Binding-site contacts:
Ligand atom C5 contacts residue ASN149 of chain 1.A at 3.8 Å.
Ligand atom C5 contacts residue TRP152 of chain 1.A at 3.5 Å (hydrophobic).
Ligand atom C1 contacts residue ASN149 of chain 1.A at 1.4 Å.
Ligand atom C8 contacts residue TRP152 of chain 1.A at 3.6 Å (hydrophobic).
Ligand atom C2 contacts residue TRP152 of chain 1.A at 4.0 Å (hydrophobic).
Ligand atom O7 contacts residue ASN149 of chain 1.A at 3.4 Å (h-bond).
Ligand atom C3 contacts residue ASN149 of chain 1.A at 3.8 Å.
Ligand atom O7 contacts residue TRP152 of chain 1.A at 4.1 Å.
Ligand atom O6 contacts residue ASN149 of chain 1.A at 4.1 Å.
Ligand atom O5 contacts residue TRP152 of chain 1.A at 2.6 Å (h-bond).
Ligand atom C6 contacts residue TRP152 of chain 1.A at 3.5 Å (hydrophobic).
Ligand atom C7 contacts residue ASN149 of chain 1.A at 3.3 Å.
Ligand atom O5 contacts residue ASN149 of chain 1.A at 2.5 Å (h-bond).
Ligand atom C1 contacts residue TRP152 of chain 1.A at 3.5 Å (hydrophobic).
Ligand atom N2 contacts residue ASN149 of chain 1.A at 2.8 Å (h-bond).
Ligand atom C4 contacts residue TRP152 of chain 1.A at 4.1 Å (hydrophobic).
Ligand atom O6 contacts residue SER151 of chain 1.A at 3.1 Å (h-bond).
Ligand atom C8 contacts residue ASN149 of chain 1.A at 4.4 Å.
Ligand atom O6 contacts residue TRP152 of chain 1.A at 3.2 Å.
Ligand atom C4 contacts residue ASN149 of chain 1.A at 4.3 Å.
Ligand atom C2 contacts residue ASN149 of chain 1.A at 2.4 Å.
Ligand atom C7 contacts residue TRP152 of chain 1.A at 4.2 Å (hydrophobic).

This protein binds this small molecule.
Small molecule (SMILES): CC(=O)N[C@H]1[C@H](O[C@H]2[C@H](O)[C@@H](NC(C)=O)CO[C@@H]2CO)O[C@H](CO)[C@@H](O)[C@@H]1O

Sequence of chain 1.A:
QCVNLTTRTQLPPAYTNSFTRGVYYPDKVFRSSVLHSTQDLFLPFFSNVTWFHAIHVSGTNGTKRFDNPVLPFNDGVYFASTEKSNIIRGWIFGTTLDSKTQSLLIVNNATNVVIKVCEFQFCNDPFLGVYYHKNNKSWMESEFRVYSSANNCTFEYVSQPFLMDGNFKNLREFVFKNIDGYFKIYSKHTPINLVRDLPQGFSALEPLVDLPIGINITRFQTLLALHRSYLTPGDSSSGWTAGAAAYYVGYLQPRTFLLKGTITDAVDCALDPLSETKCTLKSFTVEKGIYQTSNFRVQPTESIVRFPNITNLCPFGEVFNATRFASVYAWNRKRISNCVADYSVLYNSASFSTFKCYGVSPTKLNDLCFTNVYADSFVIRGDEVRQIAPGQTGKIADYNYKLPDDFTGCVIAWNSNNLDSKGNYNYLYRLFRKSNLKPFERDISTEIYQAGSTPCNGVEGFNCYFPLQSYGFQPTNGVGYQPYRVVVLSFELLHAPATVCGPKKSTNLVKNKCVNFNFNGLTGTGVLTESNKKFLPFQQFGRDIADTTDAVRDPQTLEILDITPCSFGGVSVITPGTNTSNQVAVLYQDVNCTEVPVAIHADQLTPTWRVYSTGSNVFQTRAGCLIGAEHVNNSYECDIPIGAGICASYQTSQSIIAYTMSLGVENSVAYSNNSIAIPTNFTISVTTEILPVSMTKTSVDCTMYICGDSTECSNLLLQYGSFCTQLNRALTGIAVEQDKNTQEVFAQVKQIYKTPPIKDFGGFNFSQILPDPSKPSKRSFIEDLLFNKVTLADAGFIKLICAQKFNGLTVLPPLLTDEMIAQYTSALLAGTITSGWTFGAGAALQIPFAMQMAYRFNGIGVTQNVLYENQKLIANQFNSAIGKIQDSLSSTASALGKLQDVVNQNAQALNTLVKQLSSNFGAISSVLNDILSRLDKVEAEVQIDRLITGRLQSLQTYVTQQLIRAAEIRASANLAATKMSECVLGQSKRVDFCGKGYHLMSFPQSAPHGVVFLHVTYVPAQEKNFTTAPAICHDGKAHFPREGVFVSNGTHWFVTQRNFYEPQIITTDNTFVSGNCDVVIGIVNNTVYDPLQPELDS